A small-molecule ligand and the protein it binds are described below.
Small molecule (SMILES): Nc1ccn([C@@H]2O[C@H](CO[P](=O)(O)O[C@H]3[C@@H](O)[C@H](n4ccc(=O)[nH]c4=O)O[C@@H]3COP(=O)=O)[C@@H](O[P](=O)(O)OC[C@H]3O[C@@H](n4cnc5c(=O)nc(N)[nH]c54)[C@H](O)[C@@H]3O[P](=O)(O)OC[C@H]3O[C@@H](n4cnc5c(N)ncnc54)[C@H](O)[C@@H]3O)[C@H]2O)c(=O)n1

Binding-site contacts:
Ligand atom P contacts residue LYS838 of chain 1.C at 3.7 Å.
Ligand atom C4' contacts residue ASP741 of chain 1.D at 3.8 Å.
Ligand atom O3' contacts residue LYS838 of chain 1.C at 3.3 Å (salt-bridge).
Ligand atom P contacts residue LYS846 of chain 1.C at 3.3 Å.
Ligand atom C2' contacts residue MG1 of chain 1.U at 3.5 Å.
Ligand atom O3' contacts residue ASP743 of chain 1.D at 2.9 Å (salt-bridge).
Ligand atom OP2 contacts residue ILE452 of chain 1.C at 3.5 Å.
Ligand atom OP1 contacts residue GLN567 of chain 1.C at 3.5 Å (h-bond).
Ligand atom C2 contacts residue GLU248 of chain 1.F at 3.6 Å.
Ligand atom OP2 contacts residue ASN448 of chain 1.C at 3.8 Å.
Ligand atom C6 contacts residue ASP247 of chain 1.F at 3.7 Å.
Ligand atom O2' contacts residue HIS999 of chain 1.C at 3.4 Å.
Ligand atom P contacts residue ASP247 of chain 1.F at 3.8 Å.
Ligand atom O4 contacts residue GLU248 of chain 1.F at 3.4 Å.
Ligand atom OP2 contacts residue ARG420 of chain 1.C at 2.6 Å (salt-bridge).
Ligand atom C5' contacts residue GLN567 of chain 1.C at 3.4 Å.
Ligand atom OP1 contacts residue LYS838 of chain 1.C at 2.9 Å (salt-bridge).
Ligand atom OP2 contacts residue LYS846 of chain 1.C at 3.1 Å (salt-bridge).
Ligand atom C3' contacts residue MG1 of chain 1.U at 3.0 Å.
Ligand atom N2 contacts residue ARG628 of chain 1.D at 3.6 Å.
Ligand atom OP1 contacts residue LEU413 of chain 1.C at 3.2 Å.
Ligand atom OP2 contacts residue PRO444 of chain 1.C at 3.3 Å.
Ligand atom C4' contacts residue MG1 of chain 1.U at 3.6 Å.
Ligand atom O2' contacts residue MG1 of chain 1.U at 3.0 Å.
Ligand atom C3' contacts residue ASP743 of chain 1.D at 3.5 Å.
Ligand atom O5' contacts residue ASN448 of chain 1.C at 3.6 Å.
Ligand atom OP1 contacts residue ARG409 of chain 1.C at 2.9 Å (salt-bridge).
Ligand atom O2' contacts residue ARG704 of chain 1.D at 3.3 Å (salt-bridge).
Ligand atom O2' contacts residue ASP743 of chain 1.D at 2.6 Å (salt-bridge).
Ligand atom OP1 contacts residue PRO444 of chain 1.C at 3.8 Å.
Ligand atom C4' contacts residue ASP743 of chain 1.D at 3.2 Å.
Ligand atom OP1 contacts residue LYS846 of chain 1.C at 2.7 Å (salt-bridge).
Ligand atom O3' contacts residue MG1 of chain 1.U at 1.9 Å.
Ligand atom C1' contacts residue HIS999 of chain 1.C at 3.6 Å.
Ligand atom O4' contacts residue ASP247 of chain 1.F at 3.5 Å (salt-bridge).
Ligand atom C4' contacts residue HIS999 of chain 1.C at 3.8 Å.
Ligand atom O3' contacts residue ASP741 of chain 1.D at 2.9 Å (salt-bridge).
Ligand atom N3 contacts residue GLU248 of chain 1.F at 3.1 Å (salt-bridge).
Ligand atom C4 contacts residue GLU248 of chain 1.F at 3.5 Å.
Ligand atom O4' contacts residue HIS999 of chain 1.C at 3.4 Å (h-bond).

Sequence of chain 1.C:
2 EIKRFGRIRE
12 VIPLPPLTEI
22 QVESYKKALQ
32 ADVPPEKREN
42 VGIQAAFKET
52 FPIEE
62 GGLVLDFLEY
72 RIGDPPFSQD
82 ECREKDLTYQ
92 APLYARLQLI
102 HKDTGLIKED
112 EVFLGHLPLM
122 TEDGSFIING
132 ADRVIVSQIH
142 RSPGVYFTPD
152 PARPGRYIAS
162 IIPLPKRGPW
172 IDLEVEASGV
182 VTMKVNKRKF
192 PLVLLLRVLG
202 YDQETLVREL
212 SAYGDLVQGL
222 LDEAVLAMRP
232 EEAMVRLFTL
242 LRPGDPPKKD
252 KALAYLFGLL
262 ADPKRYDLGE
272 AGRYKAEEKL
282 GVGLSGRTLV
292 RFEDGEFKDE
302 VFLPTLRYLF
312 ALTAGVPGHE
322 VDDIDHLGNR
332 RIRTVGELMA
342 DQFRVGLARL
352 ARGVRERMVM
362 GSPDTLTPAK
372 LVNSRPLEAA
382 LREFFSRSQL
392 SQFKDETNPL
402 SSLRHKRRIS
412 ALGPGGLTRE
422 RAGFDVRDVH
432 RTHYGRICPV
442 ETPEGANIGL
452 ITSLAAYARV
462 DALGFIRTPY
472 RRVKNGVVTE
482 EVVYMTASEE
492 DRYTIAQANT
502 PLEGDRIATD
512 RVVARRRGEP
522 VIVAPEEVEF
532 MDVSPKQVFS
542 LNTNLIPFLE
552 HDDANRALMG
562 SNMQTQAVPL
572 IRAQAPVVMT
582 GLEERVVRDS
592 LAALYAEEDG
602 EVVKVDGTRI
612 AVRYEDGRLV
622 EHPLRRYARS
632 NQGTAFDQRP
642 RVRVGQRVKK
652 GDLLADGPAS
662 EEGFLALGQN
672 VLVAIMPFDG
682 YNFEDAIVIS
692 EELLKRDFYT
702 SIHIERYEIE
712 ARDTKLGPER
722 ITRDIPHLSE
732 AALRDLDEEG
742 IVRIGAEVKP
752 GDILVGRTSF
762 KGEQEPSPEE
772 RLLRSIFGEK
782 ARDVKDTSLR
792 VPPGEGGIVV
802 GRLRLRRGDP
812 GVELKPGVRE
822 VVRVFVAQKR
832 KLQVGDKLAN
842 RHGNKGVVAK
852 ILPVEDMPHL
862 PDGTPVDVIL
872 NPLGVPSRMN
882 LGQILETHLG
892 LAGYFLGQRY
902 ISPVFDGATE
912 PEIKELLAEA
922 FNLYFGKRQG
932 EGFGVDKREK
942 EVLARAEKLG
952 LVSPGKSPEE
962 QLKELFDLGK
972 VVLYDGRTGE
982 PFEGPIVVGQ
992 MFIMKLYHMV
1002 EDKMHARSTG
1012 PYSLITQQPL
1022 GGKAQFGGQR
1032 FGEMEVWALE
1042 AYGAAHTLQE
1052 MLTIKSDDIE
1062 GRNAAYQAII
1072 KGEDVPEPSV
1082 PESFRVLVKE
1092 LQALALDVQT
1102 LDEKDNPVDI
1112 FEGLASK

Sequence of chain 1.D:
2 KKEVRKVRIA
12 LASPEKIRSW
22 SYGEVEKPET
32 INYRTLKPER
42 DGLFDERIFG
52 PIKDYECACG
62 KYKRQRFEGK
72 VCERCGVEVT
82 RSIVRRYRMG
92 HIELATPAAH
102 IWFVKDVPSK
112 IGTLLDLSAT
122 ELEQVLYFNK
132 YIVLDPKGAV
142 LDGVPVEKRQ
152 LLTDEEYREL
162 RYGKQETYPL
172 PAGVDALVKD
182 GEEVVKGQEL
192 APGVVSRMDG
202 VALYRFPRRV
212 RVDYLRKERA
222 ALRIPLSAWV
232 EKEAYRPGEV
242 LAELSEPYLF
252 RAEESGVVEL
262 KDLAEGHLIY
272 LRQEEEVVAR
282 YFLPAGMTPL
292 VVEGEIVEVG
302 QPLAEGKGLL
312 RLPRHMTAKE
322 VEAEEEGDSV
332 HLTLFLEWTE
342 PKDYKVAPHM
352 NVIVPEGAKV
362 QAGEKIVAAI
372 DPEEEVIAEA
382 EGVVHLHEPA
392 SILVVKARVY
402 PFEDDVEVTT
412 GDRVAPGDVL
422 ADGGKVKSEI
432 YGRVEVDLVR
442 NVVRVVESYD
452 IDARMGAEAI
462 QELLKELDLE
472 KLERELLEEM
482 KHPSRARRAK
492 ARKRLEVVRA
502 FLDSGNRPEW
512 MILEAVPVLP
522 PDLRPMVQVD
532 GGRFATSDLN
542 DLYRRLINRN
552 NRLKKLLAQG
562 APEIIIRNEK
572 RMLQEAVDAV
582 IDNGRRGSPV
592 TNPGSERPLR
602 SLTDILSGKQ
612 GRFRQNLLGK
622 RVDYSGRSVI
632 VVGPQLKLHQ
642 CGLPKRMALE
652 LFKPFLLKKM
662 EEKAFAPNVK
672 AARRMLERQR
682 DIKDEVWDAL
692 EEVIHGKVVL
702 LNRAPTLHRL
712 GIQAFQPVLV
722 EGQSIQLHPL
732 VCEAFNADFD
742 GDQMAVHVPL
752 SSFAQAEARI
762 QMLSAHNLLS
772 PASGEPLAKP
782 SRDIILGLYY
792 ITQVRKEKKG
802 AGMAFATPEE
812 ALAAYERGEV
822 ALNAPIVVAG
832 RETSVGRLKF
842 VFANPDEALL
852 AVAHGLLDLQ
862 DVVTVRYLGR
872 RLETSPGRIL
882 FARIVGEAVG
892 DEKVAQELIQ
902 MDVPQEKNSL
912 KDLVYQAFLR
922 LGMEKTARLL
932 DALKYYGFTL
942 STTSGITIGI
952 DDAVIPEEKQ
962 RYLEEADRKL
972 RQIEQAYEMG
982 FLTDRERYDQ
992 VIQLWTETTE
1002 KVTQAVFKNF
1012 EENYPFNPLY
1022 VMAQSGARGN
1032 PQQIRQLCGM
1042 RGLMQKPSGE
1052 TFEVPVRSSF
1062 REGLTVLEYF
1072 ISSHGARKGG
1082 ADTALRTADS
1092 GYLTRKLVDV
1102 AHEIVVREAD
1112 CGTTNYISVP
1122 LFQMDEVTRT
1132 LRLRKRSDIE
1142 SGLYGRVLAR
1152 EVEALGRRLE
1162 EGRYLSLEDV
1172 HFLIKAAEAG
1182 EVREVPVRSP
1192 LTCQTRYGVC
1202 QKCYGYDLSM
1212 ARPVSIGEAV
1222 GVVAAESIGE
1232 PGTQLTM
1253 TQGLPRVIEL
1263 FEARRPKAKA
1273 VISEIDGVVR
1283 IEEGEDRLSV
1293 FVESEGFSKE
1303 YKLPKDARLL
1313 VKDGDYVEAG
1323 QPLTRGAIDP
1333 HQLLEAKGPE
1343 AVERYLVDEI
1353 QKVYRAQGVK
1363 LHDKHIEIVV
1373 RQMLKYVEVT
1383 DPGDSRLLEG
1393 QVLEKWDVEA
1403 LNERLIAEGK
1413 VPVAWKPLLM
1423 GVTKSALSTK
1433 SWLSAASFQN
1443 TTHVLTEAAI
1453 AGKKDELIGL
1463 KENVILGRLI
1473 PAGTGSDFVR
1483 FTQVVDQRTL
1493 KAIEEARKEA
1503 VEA

Sequence of chain 1.F:
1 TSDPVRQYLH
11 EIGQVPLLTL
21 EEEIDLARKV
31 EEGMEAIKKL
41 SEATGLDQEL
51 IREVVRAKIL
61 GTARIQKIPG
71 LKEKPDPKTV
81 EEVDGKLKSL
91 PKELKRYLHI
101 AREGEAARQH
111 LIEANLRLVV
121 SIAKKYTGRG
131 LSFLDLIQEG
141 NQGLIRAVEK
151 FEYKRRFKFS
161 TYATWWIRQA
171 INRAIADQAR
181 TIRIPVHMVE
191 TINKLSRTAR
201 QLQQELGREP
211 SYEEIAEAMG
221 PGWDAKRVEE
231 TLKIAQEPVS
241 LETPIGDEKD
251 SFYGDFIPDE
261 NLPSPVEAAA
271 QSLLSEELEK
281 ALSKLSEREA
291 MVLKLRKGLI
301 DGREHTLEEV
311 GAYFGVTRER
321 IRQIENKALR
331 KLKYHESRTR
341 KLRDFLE